Sequence of chain 3.A:
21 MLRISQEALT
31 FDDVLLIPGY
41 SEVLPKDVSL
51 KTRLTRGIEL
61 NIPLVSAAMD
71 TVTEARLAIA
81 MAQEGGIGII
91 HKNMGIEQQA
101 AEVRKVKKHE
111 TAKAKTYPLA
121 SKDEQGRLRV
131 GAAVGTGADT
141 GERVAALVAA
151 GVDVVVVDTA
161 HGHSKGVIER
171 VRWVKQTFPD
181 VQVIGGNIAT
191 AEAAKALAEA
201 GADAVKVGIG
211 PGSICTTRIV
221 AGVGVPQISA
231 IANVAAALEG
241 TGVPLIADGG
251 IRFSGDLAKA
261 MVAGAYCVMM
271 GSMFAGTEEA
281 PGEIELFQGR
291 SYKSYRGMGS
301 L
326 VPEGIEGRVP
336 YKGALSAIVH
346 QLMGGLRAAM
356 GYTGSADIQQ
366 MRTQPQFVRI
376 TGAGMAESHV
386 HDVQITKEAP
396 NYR

This small molecule binds to this protein.
Small molecule (SMILES): O=c1[nH]cnc2c1ncn2[C@@H]1O[C@H](COP(=O)(O)O)[C@@H](O)[C@H]1O

Binding-site contacts:
Ligand atom O2P contacts residue SER272 of chain 3.A at 2.9 Å (h-bond).
Ligand atom N3 contacts residue CYS215 of chain 3.A at 3.4 Å.
Ligand atom O3' contacts residue MET269 of chain 3.A at 3.5 Å (h-bond).
Ligand atom O6 contacts residue GLY299 of chain 3.A at 2.4 Å (h-bond).
Ligand atom O5' contacts residue GLY212 of chain 3.A at 3.3 Å.
Ligand atom C2 contacts residue GLU328 of chain 3.A at 3.5 Å.
Ligand atom C6 contacts residue GLY299 of chain 3.A at 3.5 Å.
Ligand atom O6 contacts residue SER300 of chain 3.A at 3.6 Å (h-bond).
Ligand atom O1P contacts residue MET270 of chain 3.A at 3.5 Å.
Ligand atom C4' contacts residue ASP248 of chain 3.A at 3.5 Å.
Ligand atom O3' contacts residue ALA67 of chain 3.A at 3.5 Å.
Ligand atom C2 contacts residue CYS215 of chain 3.A at 3.1 Å (hydrophobic).
Ligand atom C2' contacts residue ASP248 of chain 3.A at 3.7 Å.
Ligand atom O5' contacts residue GLY249 of chain 3.A at 3.6 Å.
Ligand atom C5' contacts residue TYR295 of chain 3.A at 3.7 Å (hydrophobic).
Ligand atom C5 contacts residue MET298 of chain 3.A at 3.6 Å (hydrophobic).
Ligand atom N7 contacts residue MET69 of chain 3.A at 3.6 Å.
Ligand atom C8 contacts residue MET69 of chain 3.A at 3.4 Å (hydrophobic).
Ligand atom N7 contacts residue GLY297 of chain 3.A at 3.4 Å.
Ligand atom P contacts residue SER213 of chain 3.A at 3.6 Å.
Ligand atom O6 contacts residue GLY329 of chain 3.A at 3.7 Å.
Ligand atom O6 contacts residue MET298 of chain 3.A at 2.9 Å (h-bond).
Ligand atom O3P contacts residue GLY212 of chain 3.A at 3.4 Å.
Ligand atom C3' contacts residue ASP248 of chain 3.A at 3.4 Å.
Ligand atom O4' contacts residue GLY212 of chain 3.A at 3.6 Å.
Ligand atom C8 contacts residue ILE214 of chain 3.A at 3.6 Å (hydrophobic).
Ligand atom O1P contacts residue GLY271 of chain 3.A at 2.8 Å (h-bond).
Ligand atom O2P contacts residue TYR295 of chain 3.A at 2.7 Å (h-bond).
Ligand atom O1P contacts residue SER272 of chain 3.A at 3.7 Å.
Ligand atom C6 contacts residue MET298 of chain 3.A at 3.7 Å (hydrophobic).
Ligand atom N7 contacts residue ILE214 of chain 3.A at 3.4 Å.
Ligand atom C5 contacts residue ILE214 of chain 3.A at 3.7 Å (hydrophobic).
Ligand atom N1 contacts residue GLU328 of chain 3.A at 2.9 Å (salt-bridge).
Ligand atom O3P contacts residue SER213 of chain 3.A at 2.9 Å (h-bond).
Ligand atom N7 contacts residue MET298 of chain 3.A at 3.1 Å (h-bond).
Ligand atom O3P contacts residue GLY250 of chain 3.A at 3.0 Å (h-bond).
Ligand atom O3' contacts residue ASP248 of chain 3.A at 2.5 Å (salt-bridge).
Ligand atom O6 contacts residue GLY297 of chain 3.A at 3.1 Å.
Ligand atom O2' contacts residue ASP248 of chain 3.A at 2.5 Å (salt-bridge).
Ligand atom O2P contacts residue SER213 of chain 3.A at 2.8 Å (h-bond).